The protein below binds the small molecule below.
Small molecule (SMILES): N[C@@H](Cc1c[nH]c[nH+]1)C(=O)O

Binding-site contacts:
Ligand atom CD2 contacts residue ALA132 of chain 2.A at 3.7 Å (hydrophobic).
Ligand atom N contacts residue HIS74 of chain 3.A at 3.5 Å.
Ligand atom C contacts residue ARG99 of chain 2.A at 3.8 Å.
Ligand atom C contacts residue HIS78 of chain 3.A at 3.7 Å.
Ligand atom CE1 contacts residue TYR70 of chain 3.A at 3.7 Å (hydrophobic).
Ligand atom CA contacts residue HIS139 of chain 2.A at 4.0 Å.
Ligand atom CA contacts residue TYR77 of chain 3.A at 3.7 Å (hydrophobic).
Ligand atom ND1 contacts residue GLY131 of chain 2.A at 3.8 Å.
Ligand atom OXT contacts residue ARG89 of chain 2.A at 2.8 Å (salt-bridge).
Ligand atom OXT contacts residue HIS139 of chain 2.A at 3.0 Å (h-bond).
Ligand atom N contacts residue HIS139 of chain 2.A at 3.2 Å (h-bond).
Ligand atom NE2 contacts residue TYR77 of chain 3.A at 3.5 Å.
Ligand atom O contacts residue ARG89 of chain 2.A at 2.9 Å (salt-bridge).
Ligand atom CA contacts residue MG1 of chain 3.C at 3.1 Å.
Ligand atom CG contacts residue ALA132 of chain 2.A at 3.8 Å (hydrophobic).
Ligand atom C contacts residue MG1 of chain 3.C at 3.0 Å.
Ligand atom OXT contacts residue MG1 of chain 3.C at 2.1 Å.
Ligand atom CD2 contacts residue ARG99 of chain 2.A at 3.7 Å.
Ligand atom CD2 contacts residue LEU98 of chain 2.A at 4.0 Å (hydrophobic).
Ligand atom CB contacts residue GLY131 of chain 2.A at 3.7 Å.
Ligand atom CB contacts residue TYR70 of chain 3.A at 3.9 Å (hydrophobic).
Ligand atom N contacts residue TYR70 of chain 3.A at 3.2 Å (h-bond).
Ligand atom NE2 contacts residue ALA132 of chain 2.A at 3.6 Å (h-bond).
Ligand atom CG contacts residue TYR77 of chain 3.A at 3.9 Å (hydrophobic).
Ligand atom CA contacts residue HIS78 of chain 3.A at 3.6 Å.
Ligand atom O contacts residue ILE130 of chain 2.A at 3.6 Å.
Ligand atom C contacts residue HIS139 of chain 2.A at 3.7 Å.
Ligand atom CD2 contacts residue TYR77 of chain 3.A at 3.5 Å (hydrophobic).
Ligand atom ND1 contacts residue TYR70 of chain 3.A at 2.8 Å (h-bond).
Ligand atom CG contacts residue TYR70 of chain 3.A at 3.7 Å (hydrophobic).
Ligand atom N contacts residue HIS78 of chain 3.A at 3.2 Å (h-bond).
Ligand atom CD2 contacts residue GLY131 of chain 2.A at 3.7 Å.
Ligand atom ND1 contacts residue ALA132 of chain 2.A at 3.6 Å.
Ligand atom C contacts residue ARG89 of chain 2.A at 3.5 Å.
Ligand atom CE1 contacts residue ALA132 of chain 2.A at 3.5 Å (hydrophobic).
Ligand atom O contacts residue ARG99 of chain 2.A at 2.9 Å (salt-bridge).
Ligand atom N contacts residue MG1 of chain 3.C at 2.3 Å.
Ligand atom OXT contacts residue HIS78 of chain 3.A at 3.1 Å (h-bond).
Ligand atom CG contacts residue GLY131 of chain 2.A at 3.6 Å.
Ligand atom CB contacts residue TYR77 of chain 3.A at 4.0 Å (hydrophobic).

Sequence of chain 3.A:
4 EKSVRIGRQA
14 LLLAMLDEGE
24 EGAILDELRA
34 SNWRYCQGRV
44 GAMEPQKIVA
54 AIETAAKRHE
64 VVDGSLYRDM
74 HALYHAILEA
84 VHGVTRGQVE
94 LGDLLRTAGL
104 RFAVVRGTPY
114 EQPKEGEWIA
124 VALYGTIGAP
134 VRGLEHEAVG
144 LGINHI

Sequence of chain 2.A:
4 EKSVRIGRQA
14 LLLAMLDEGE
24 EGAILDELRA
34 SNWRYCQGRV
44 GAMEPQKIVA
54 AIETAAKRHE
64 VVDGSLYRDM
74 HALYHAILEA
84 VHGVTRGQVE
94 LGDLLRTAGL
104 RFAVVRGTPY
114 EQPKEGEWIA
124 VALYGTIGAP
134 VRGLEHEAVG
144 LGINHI

Sequence of chain 2.B:
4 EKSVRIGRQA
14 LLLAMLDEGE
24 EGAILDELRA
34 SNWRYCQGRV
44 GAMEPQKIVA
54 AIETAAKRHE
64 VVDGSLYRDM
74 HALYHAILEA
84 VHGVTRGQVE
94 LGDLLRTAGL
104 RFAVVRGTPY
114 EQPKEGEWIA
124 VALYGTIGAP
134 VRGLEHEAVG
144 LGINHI